The protein below binds the small molecule below.
Small molecule (SMILES): CC(=O)N[C@H]1[C@H](O[C@H]2[C@H](O)[C@@H](NC(C)=O)CO[C@@H]2CO)O[C@H](CO)[C@@H](O[C@@H]2O[C@H](CO[C@H]3O[C@H](CO)[C@@H](O)[C@H](O)[C@@H]3O)[C@@H](O)[C@H](O[C@H]3O[C@H](CO)[C@@H](O)[C@H](O)[C@@H]3O)[C@@H]2O)[C@@H]1O

Binding-site contacts:
Ligand atom O3 contacts residue ILE218 of chain 1.D at 4.2 Å.
Ligand atom C6 contacts residue THR219 of chain 1.D at 3.3 Å.
Ligand atom C7 contacts residue SER235 of chain 1.D at 4.3 Å.
Ligand atom C3 contacts residue SER235 of chain 1.D at 3.8 Å.
Ligand atom C8 contacts residue LYS237 of chain 1.D at 3.6 Å.
Ligand atom O3 contacts residue LYS216 of chain 1.D at 3.1 Å (salt-bridge).
Ligand atom C8 contacts residue SER235 of chain 1.D at 4.3 Å.
Ligand atom C7 contacts residue LYS220 of chain 1.D at 3.6 Å.
Ligand atom C1 contacts residue SER235 of chain 1.D at 3.9 Å.
Ligand atom C8 contacts residue LYS216 of chain 1.D at 3.9 Å.
Ligand atom N2 contacts residue ASN173 of chain 1.D at 3.1 Å (h-bond).
Ligand atom C3 contacts residue LYS216 of chain 1.D at 4.3 Å.
Ligand atom O7 contacts residue LYS220 of chain 1.D at 2.8 Å (salt-bridge).
Ligand atom C2 contacts residue ASN173 of chain 1.D at 2.5 Å.
Ligand atom C6 contacts residue LYS216 of chain 1.D at 3.7 Å.
Ligand atom C3 contacts residue ILE218 of chain 1.D at 4.1 Å (hydrophobic).
Ligand atom O7 contacts residue LYS216 of chain 1.D at 4.3 Å.
Ligand atom C7 contacts residue LYS237 of chain 1.D at 4.4 Å.
Ligand atom O7 contacts residue ASN173 of chain 1.D at 3.1 Å (h-bond).
Ligand atom N2 contacts residue LYS220 of chain 1.D at 3.6 Å.
Ligand atom C5 contacts residue THR219 of chain 1.D at 4.2 Å.
Ligand atom N2 contacts residue SER235 of chain 1.D at 3.5 Å.
Ligand atom C2 contacts residue ILE218 of chain 1.D at 4.3 Å (hydrophobic).
Ligand atom O4 contacts residue LYS221 of chain 1.D at 3.9 Å.
Ligand atom C7 contacts residue ASN173 of chain 1.D at 3.3 Å.
Ligand atom C5 contacts residue SER235 of chain 1.D at 4.3 Å.
Ligand atom C4 contacts residue THR219 of chain 1.D at 4.0 Å.
Ligand atom C3 contacts residue ASN173 of chain 1.D at 3.8 Å.
Ligand atom O4 contacts residue ILE218 of chain 1.D at 4.1 Å.
Ligand atom C2 contacts residue LYS216 of chain 1.D at 4.4 Å.
Ligand atom C7 contacts residue LYS216 of chain 1.D at 4.0 Å.
Ligand atom N2 contacts residue LYS216 of chain 1.D at 3.9 Å.
Ligand atom C2 contacts residue SER235 of chain 1.D at 4.1 Å.
Ligand atom C4 contacts residue ASN173 of chain 1.D at 4.2 Å.
Ligand atom O5 contacts residue ASN173 of chain 1.D at 2.2 Å (h-bond).
Ligand atom O7 contacts residue LYS237 of chain 1.D at 3.7 Å.
Ligand atom O2 contacts residue LYS220 of chain 1.D at 4.0 Å.
Ligand atom O6 contacts residue LYS216 of chain 1.D at 3.4 Å.
Ligand atom C1 contacts residue ASN173 of chain 1.D at 1.4 Å.
Ligand atom C5 contacts residue ASN173 of chain 1.D at 3.6 Å.

Sequence of chain 1.D:
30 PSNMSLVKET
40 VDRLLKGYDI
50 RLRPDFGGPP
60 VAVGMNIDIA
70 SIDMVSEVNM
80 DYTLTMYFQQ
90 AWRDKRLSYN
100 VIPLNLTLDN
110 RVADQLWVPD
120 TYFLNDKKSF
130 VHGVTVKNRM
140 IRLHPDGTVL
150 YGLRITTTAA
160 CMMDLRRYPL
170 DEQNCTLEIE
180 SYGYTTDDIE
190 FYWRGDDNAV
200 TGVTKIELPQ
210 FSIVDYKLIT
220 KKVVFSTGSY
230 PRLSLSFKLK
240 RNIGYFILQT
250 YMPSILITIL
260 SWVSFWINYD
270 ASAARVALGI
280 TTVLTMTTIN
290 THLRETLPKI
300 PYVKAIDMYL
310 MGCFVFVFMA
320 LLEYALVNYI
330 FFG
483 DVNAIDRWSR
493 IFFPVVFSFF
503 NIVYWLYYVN